The protein below binds the small molecule below.
Small molecule (SMILES): CC(C)=CCC[N@H+](C)[C@H]1CC=C(C)CC1

Binding-site contacts:
Ligand atom C09 contacts residue ASN225 of chain 1.B at 3.2 Å.
Ligand atom C02 contacts residue POP1 of chain 1.K at 4.2 Å.
Ligand atom C10 contacts residue MET221 of chain 1.B at 4.0 Å (hydrophobic).
Ligand atom C36 contacts residue ARG182 of chain 1.B at 3.6 Å.
Ligand atom C02 contacts residue GLY186 of chain 1.B at 3.6 Å.
Ligand atom C13 contacts residue TYR305 of chain 1.B at 4.1 Å (hydrophobic).
Ligand atom C09 contacts residue TRP298 of chain 1.B at 4.2 Å (hydrophobic).
Ligand atom C10 contacts residue TYR295 of chain 1.B at 3.2 Å (hydrophobic).
Ligand atom C25 contacts residue LEU187 of chain 1.B at 3.6 Å (hydrophobic).
Ligand atom C08 contacts residue TRP298 of chain 1.B at 3.5 Å (hydrophobic).
Ligand atom C05 contacts residue LEU187 of chain 1.B at 3.7 Å (hydrophobic).
Ligand atom C26 contacts residue ILE70 of chain 1.B at 4.1 Å (hydrophobic).
Ligand atom C26 contacts residue LEU97 of chain 1.B at 3.8 Å (hydrophobic).
Ligand atom C17 contacts residue TRP298 of chain 1.B at 3.6 Å (hydrophobic).
Ligand atom C07 contacts residue LEU187 of chain 1.B at 3.9 Å (hydrophobic).
Ligand atom C10 contacts residue ASN225 of chain 1.B at 4.1 Å.
Ligand atom C01 contacts residue GLY186 of chain 1.B at 3.4 Å.
Ligand atom C13 contacts residue MET73 of chain 1.B at 3.9 Å (hydrophobic).
Ligand atom C36 contacts residue POP1 of chain 1.K at 3.2 Å.
Ligand atom C16 contacts residue POP1 of chain 1.K at 3.1 Å.
Ligand atom C09 contacts residue TYR295 of chain 1.B at 3.4 Å (hydrophobic).
Ligand atom C17 contacts residue ILE70 of chain 1.B at 3.4 Å (hydrophobic).
Ligand atom C05 contacts residue PHE157 of chain 1.B at 4.1 Å (hydrophobic).
Ligand atom C25 contacts residue THR96 of chain 1.B at 4.2 Å.
Ligand atom C26 contacts residue TYR93 of chain 1.B at 3.6 Å (hydrophobic).
Ligand atom C08 contacts residue TYR305 of chain 1.B at 4.0 Å (hydrophobic).
Ligand atom N35 contacts residue POP1 of chain 1.K at 4.1 Å.
Ligand atom C26 contacts residue THR96 of chain 1.B at 3.2 Å.
Ligand atom C07 contacts residue MET73 of chain 1.B at 4.3 Å (hydrophobic).
Ligand atom C16 contacts residue LEU97 of chain 1.B at 4.2 Å (hydrophobic).
Ligand atom C02 contacts residue ASN185 of chain 1.B at 3.8 Å.
Ligand atom C17 contacts residue MET73 of chain 1.B at 3.5 Å (hydrophobic).
Ligand atom C13 contacts residue POP1 of chain 1.K at 4.0 Å.
Ligand atom C26 contacts residue LEU187 of chain 1.B at 4.1 Å (hydrophobic).
Ligand atom C13 contacts residue TRP298 of chain 1.B at 3.8 Å (hydrophobic).
Ligand atom C08 contacts residue MET73 of chain 1.B at 3.5 Å (hydrophobic).
Ligand atom C02 contacts residue LEU187 of chain 1.B at 3.7 Å (hydrophobic).
Ligand atom C09 contacts residue TYR305 of chain 1.B at 4.2 Å (hydrophobic).
Ligand atom C01 contacts residue MET221 of chain 1.B at 4.3 Å (hydrophobic).
Ligand atom C03 contacts residue GLY186 of chain 1.B at 4.2 Å.

Sequence of chain 1.B:
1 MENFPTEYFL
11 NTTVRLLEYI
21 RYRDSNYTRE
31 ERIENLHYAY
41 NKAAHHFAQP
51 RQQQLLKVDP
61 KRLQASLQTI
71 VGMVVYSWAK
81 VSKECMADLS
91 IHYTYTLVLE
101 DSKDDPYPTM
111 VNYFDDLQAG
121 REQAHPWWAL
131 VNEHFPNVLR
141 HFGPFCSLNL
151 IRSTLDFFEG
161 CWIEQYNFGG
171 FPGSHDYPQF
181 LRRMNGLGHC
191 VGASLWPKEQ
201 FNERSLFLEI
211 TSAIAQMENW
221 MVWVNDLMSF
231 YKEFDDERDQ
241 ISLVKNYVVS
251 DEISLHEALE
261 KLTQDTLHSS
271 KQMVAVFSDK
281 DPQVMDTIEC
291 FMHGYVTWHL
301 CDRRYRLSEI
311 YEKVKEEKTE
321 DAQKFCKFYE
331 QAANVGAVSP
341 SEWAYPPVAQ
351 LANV